Binding-site contacts:
Ligand atom O6 contacts residue NAG1 of chain 1.C at 3.3 Å (h-bond).
Ligand atom C5 contacts residue SER500 of chain 1.A at 3.2 Å.
Ligand atom C5 contacts residue SER476 of chain 1.A at 4.2 Å.
Ligand atom C5 contacts residue ASN498 of chain 1.A at 3.7 Å.
Ligand atom C7 contacts residue NAG1 of chain 1.C at 4.1 Å.
Ligand atom O7 contacts residue NAG1 of chain 1.C at 4.0 Å.
Ligand atom O5 contacts residue SER476 of chain 1.A at 3.6 Å.
Ligand atom C1 contacts residue ASN498 of chain 1.A at 1.4 Å.
Ligand atom C3 contacts residue NAG1 of chain 1.C at 3.7 Å.
Ligand atom N2 contacts residue NAG1 of chain 1.C at 4.0 Å.
Ligand atom C3 contacts residue ASN498 of chain 1.A at 3.7 Å.
Ligand atom C2 contacts residue ASN498 of chain 1.A at 2.3 Å.
Ligand atom O7 contacts residue LEU496 of chain 1.A at 3.5 Å.
Ligand atom O7 contacts residue LYS477 of chain 1.A at 3.9 Å.
Ligand atom C8 contacts residue NAG2 of chain 1.C at 3.3 Å.
Ligand atom C4 contacts residue ASN498 of chain 1.A at 4.3 Å.
Ligand atom O5 contacts residue ASN498 of chain 1.A at 2.4 Å (h-bond).
Ligand atom O7 contacts residue ASN498 of chain 1.A at 3.6 Å.
Ligand atom O5 contacts residue SER500 of chain 1.A at 3.2 Å (h-bond).
Ligand atom O4 contacts residue NAG1 of chain 1.C at 3.4 Å.
Ligand atom O3 contacts residue NAG2 of chain 1.C at 3.0 Å (h-bond).
Ligand atom C7 contacts residue NAG2 of chain 1.C at 3.9 Å.
Ligand atom N2 contacts residue NAG2 of chain 1.C at 4.1 Å.
Ligand atom C1 contacts residue ASP522 of chain 1.A at 3.3 Å.
Ligand atom C1 contacts residue NAG1 of chain 1.C at 4.2 Å.
Ligand atom C1 contacts residue SER500 of chain 1.A at 3.4 Å.
Ligand atom C6 contacts residue SER500 of chain 1.A at 3.6 Å.
Ligand atom O5 contacts residue NAG1 of chain 1.C at 3.8 Å.
Ligand atom O3 contacts residue NAG1 of chain 1.C at 3.5 Å (h-bond).
Ligand atom C3 contacts residue ASP522 of chain 1.A at 4.0 Å.
Ligand atom C3 contacts residue NAG2 of chain 1.C at 4.2 Å.
Ligand atom C7 contacts residue ASN498 of chain 1.A at 3.1 Å.
Ligand atom C8 contacts residue ASN498 of chain 1.A at 3.7 Å.
Ligand atom C2 contacts residue ASP522 of chain 1.A at 3.7 Å.
Ligand atom N2 contacts residue ASN498 of chain 1.A at 2.7 Å (h-bond).
Ligand atom C8 contacts residue LYS477 of chain 1.A at 3.9 Å.
Ligand atom N2 contacts residue ASP522 of chain 1.A at 3.5 Å (salt-bridge).
Ligand atom C6 contacts residue SER476 of chain 1.A at 3.6 Å.
Ligand atom O6 contacts residue SER476 of chain 1.A at 3.5 Å (h-bond).
Ligand atom C4 contacts residue NAG1 of chain 1.C at 4.0 Å.

The protein below binds the small molecule below.
Small molecule (SMILES): CC(=O)N[C@H]1[C@H](O[C@H]2[C@H](O)[C@@H](NC(C)=O)CO[C@@H]2CO)O[C@H](CO)[C@@H](O[C@@H]2O[C@H](CO)[C@@H](O)[C@H](O)[C@@H]2O)[C@@H]1O

Sequence of chain 1.A:
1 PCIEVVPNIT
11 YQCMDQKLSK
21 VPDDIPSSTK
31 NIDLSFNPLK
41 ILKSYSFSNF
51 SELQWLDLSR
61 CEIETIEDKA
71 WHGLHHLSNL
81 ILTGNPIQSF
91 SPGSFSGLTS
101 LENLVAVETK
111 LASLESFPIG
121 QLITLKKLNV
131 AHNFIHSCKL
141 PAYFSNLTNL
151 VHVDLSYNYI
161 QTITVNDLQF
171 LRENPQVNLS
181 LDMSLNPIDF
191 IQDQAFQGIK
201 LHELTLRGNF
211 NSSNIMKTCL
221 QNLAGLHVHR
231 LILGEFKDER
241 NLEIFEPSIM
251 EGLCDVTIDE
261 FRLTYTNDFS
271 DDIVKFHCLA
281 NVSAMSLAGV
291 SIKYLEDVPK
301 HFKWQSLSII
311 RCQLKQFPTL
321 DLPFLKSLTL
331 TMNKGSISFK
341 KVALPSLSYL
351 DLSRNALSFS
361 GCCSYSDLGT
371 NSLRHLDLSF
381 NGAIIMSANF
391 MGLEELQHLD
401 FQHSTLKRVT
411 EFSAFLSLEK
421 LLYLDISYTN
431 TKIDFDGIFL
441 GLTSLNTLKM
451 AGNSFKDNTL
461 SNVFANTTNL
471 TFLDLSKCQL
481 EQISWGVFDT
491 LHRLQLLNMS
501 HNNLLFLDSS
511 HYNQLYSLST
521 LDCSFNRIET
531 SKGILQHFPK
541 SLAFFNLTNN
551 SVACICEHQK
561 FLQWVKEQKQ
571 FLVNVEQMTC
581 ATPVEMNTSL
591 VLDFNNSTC